Binding-site contacts:
Ligand atom C8 contacts residue ASN222 of chain 1.B at 4.2 Å.
Ligand atom C6 contacts residue THR224 of chain 1.B at 3.7 Å.
Ligand atom O5 contacts residue THR224 of chain 1.B at 2.9 Å (h-bond).
Ligand atom O5 contacts residue ASN222 of chain 1.B at 2.4 Å (h-bond).
Ligand atom O7 contacts residue ASN222 of chain 1.B at 3.0 Å (h-bond).
Ligand atom O6 contacts residue THR224 of chain 1.B at 3.4 Å (h-bond).
Ligand atom C1 contacts residue THR224 of chain 1.B at 3.5 Å.
Ligand atom C5 contacts residue ASN222 of chain 1.B at 3.7 Å.
Ligand atom C2 contacts residue ASN222 of chain 1.B at 2.5 Å.
Ligand atom C1 contacts residue ASN222 of chain 1.B at 1.4 Å.
Ligand atom C5 contacts residue THR224 of chain 1.B at 3.5 Å.
Ligand atom C3 contacts residue ASN222 of chain 1.B at 3.8 Å.
Ligand atom C7 contacts residue ASN222 of chain 1.B at 3.1 Å.
Ligand atom N2 contacts residue ASN222 of chain 1.B at 2.9 Å (h-bond).
Ligand atom C4 contacts residue ASN222 of chain 1.B at 4.2 Å.

Sequence of chain 1.B:
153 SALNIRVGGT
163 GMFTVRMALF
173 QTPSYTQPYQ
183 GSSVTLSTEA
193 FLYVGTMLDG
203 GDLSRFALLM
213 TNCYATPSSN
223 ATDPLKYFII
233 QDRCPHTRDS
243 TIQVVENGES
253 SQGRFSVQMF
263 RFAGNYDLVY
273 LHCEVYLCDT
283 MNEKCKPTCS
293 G

A protein and the small-molecule ligand that binds it are described below.
Small molecule (SMILES): CC(=O)N[C@@H]1[C@@H](O)[C@H](O)[C@@H](CO)O[C@H]1O